Sequence of chain 1.A:
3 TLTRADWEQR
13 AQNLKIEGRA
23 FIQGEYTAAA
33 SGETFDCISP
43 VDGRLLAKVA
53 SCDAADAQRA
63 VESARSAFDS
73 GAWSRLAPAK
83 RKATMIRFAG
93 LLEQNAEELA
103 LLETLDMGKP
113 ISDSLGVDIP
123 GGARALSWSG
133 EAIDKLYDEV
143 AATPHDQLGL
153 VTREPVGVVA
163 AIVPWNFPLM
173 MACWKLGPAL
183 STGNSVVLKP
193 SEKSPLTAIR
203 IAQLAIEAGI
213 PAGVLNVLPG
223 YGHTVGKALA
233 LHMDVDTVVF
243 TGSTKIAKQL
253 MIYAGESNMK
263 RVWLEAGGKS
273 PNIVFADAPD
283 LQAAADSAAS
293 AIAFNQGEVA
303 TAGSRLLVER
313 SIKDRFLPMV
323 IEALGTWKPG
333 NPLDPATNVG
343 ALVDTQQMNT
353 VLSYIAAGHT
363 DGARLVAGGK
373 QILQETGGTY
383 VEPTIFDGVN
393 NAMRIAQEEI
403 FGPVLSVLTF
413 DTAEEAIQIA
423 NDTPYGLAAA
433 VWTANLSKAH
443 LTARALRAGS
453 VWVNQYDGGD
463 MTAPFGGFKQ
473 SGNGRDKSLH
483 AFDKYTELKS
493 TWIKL

A small-molecule ligand and the protein it binds are described below.
Small molecule (SMILES): O=C(O)Cc1c[nH]c2ccccc12

Binding-site contacts:
Ligand atom O3 contacts residue PHE467 of chain 1.A at 3.6 Å.
Ligand atom C contacts residue ASP459 of chain 1.A at 4.0 Å.
Ligand atom C18 contacts residue PHE169 of chain 1.A at 4.2 Å (hydrophobic).
Ligand atom C4 contacts residue ASP459 of chain 1.A at 3.1 Å.
Ligand atom C2 contacts residue ASP459 of chain 1.A at 3.9 Å.
Ligand atom C3 contacts residue PHE296 of chain 1.A at 3.6 Å (hydrophobic).
Ligand atom C18 contacts residue THR303 of chain 1.A at 3.7 Å.
Ligand atom O2 contacts residue ALA302 of chain 1.A at 3.6 Å (h-bond).
Ligand atom C2 contacts residue PHE169 of chain 1.A at 3.4 Å (hydrophobic).
Ligand atom N contacts residue TRP176 of chain 1.A at 3.0 Å.
Ligand atom C7 contacts residue VAL301 of chain 1.A at 4.2 Å (hydrophobic).
Ligand atom C18 contacts residue VAL301 of chain 1.A at 3.9 Å (hydrophobic).
Ligand atom O3 contacts residue THR303 of chain 1.A at 2.9 Å (h-bond).
Ligand atom C2 contacts residue VAL301 of chain 1.A at 4.2 Å (hydrophobic).
Ligand atom C17 contacts residue ALA302 of chain 1.A at 4.2 Å (hydrophobic).
Ligand atom C17 contacts residue THR303 of chain 1.A at 3.5 Å.
Ligand atom C8 contacts residue TRP176 of chain 1.A at 3.3 Å (hydrophobic).
Ligand atom C17 contacts residue PHE169 of chain 1.A at 3.3 Å (hydrophobic).
Ligand atom C18 contacts residue ASN168 of chain 1.A at 4.2 Å.
Ligand atom O3 contacts residue ALA302 of chain 1.A at 3.0 Å.
Ligand atom C1 contacts residue ASP459 of chain 1.A at 4.0 Å.
Ligand atom O3 contacts residue LEU429 of chain 1.A at 4.2 Å.
Ligand atom C5 contacts residue ASP459 of chain 1.A at 3.7 Å.
Ligand atom C18 contacts residue PHE467 of chain 1.A at 4.2 Å (hydrophobic).
Ligand atom O2 contacts residue NAI1 of chain 1.I at 3.6 Å.
Ligand atom C17 contacts residue VAL301 of chain 1.A at 3.3 Å (hydrophobic).
Ligand atom C3 contacts residue ASP459 of chain 1.A at 3.4 Å.
Ligand atom C8 contacts residue PHE467 of chain 1.A at 3.4 Å (hydrophobic).
Ligand atom C7 contacts residue THR303 of chain 1.A at 3.7 Å.
Ligand atom C7 contacts residue PHE169 of chain 1.A at 4.0 Å (hydrophobic).
Ligand atom C18 contacts residue ALA302 of chain 1.A at 3.4 Å (hydrophobic).
Ligand atom O3 contacts residue VAL301 of chain 1.A at 4.0 Å.
Ligand atom C2 contacts residue PHE296 of chain 1.A at 4.0 Å (hydrophobic).
Ligand atom C3 contacts residue PHE169 of chain 1.A at 4.2 Å (hydrophobic).
Ligand atom C8 contacts residue THR303 of chain 1.A at 4.0 Å.
Ligand atom N contacts residue PHE467 of chain 1.A at 3.6 Å.
Ligand atom O2 contacts residue ASN168 of chain 1.A at 3.2 Å (h-bond).
Ligand atom O2 contacts residue PHE169 of chain 1.A at 4.2 Å.
Ligand atom C contacts residue TRP176 of chain 1.A at 4.2 Å (hydrophobic).
Ligand atom C1 contacts residue PHE169 of chain 1.A at 4.2 Å (hydrophobic).